Sequence of chain 1.A:
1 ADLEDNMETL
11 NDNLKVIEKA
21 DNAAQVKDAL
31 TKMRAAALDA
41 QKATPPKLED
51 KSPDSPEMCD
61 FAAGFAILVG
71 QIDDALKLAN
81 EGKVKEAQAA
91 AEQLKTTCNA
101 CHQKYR

The protein below binds the small molecule below.
Small molecule (SMILES): CC(=O)Nc1cc2cccnc2c2ncccc12

Binding-site contacts:
Ligand atom CAO contacts residue MET58 of chain 1.A at 3.7 Å (hydrophobic).
Ligand atom CAE contacts residue THR44 of chain 1.A at 4.0 Å.
Ligand atom CAM contacts residue MET58 of chain 1.A at 4.4 Å (hydrophobic).
Ligand atom CAI contacts residue PRO53 of chain 1.A at 3.7 Å (hydrophobic).
Ligand atom CAP contacts residue PRO53 of chain 1.A at 3.1 Å (hydrophobic).
Ligand atom CAI contacts residue ALA62 of chain 1.A at 3.9 Å (hydrophobic).
Ligand atom NAJ contacts residue MET58 of chain 1.A at 3.8 Å.
Ligand atom OAB contacts residue MET58 of chain 1.A at 4.2 Å.
Ligand atom CAO contacts residue ALA62 of chain 1.A at 4.2 Å (hydrophobic).
Ligand atom NAL contacts residue CYS59 of chain 1.A at 3.3 Å (h-bond).
Ligand atom CAA contacts residue CYS59 of chain 1.A at 1.8 Å (hydrophobic).
Ligand atom CAE contacts residue MET58 of chain 1.A at 3.6 Å (hydrophobic).
Ligand atom CAF contacts residue PRO53 of chain 1.A at 3.9 Å (hydrophobic).
Ligand atom CAI contacts residue CYS59 of chain 1.A at 4.2 Å (hydrophobic).
Ligand atom CAG contacts residue MET58 of chain 1.A at 3.5 Å (hydrophobic).
Ligand atom CAE contacts residue LYS42 of chain 1.A at 3.8 Å.
Ligand atom CAH contacts residue ASP54 of chain 1.A at 3.6 Å.
Ligand atom CAC contacts residue GLN41 of chain 1.A at 4.0 Å.
Ligand atom CAE contacts residue ALA43 of chain 1.A at 3.6 Å (hydrophobic).
Ligand atom NAK contacts residue PRO53 of chain 1.A at 4.0 Å.
Ligand atom CAN contacts residue MET58 of chain 1.A at 4.4 Å (hydrophobic).
Ligand atom CAM contacts residue CYS59 of chain 1.A at 2.8 Å (hydrophobic).
Ligand atom CAE contacts residue GLN41 of chain 1.A at 4.2 Å.
Ligand atom CAO contacts residue PRO53 of chain 1.A at 4.4 Å (hydrophobic).
Ligand atom CAM contacts residue PRO53 of chain 1.A at 4.1 Å (hydrophobic).
Ligand atom CAD contacts residue PRO53 of chain 1.A at 3.9 Å (hydrophobic).
Ligand atom CAG contacts residue ALA62 of chain 1.A at 3.9 Å (hydrophobic).
Ligand atom CAA contacts residue ASP54 of chain 1.A at 3.6 Å.
Ligand atom CAQ contacts residue MET58 of chain 1.A at 3.8 Å (hydrophobic).
Ligand atom CAI contacts residue MET58 of chain 1.A at 3.3 Å (hydrophobic).
Ligand atom CAC contacts residue MET58 of chain 1.A at 3.6 Å (hydrophobic).
Ligand atom NAL contacts residue ASP54 of chain 1.A at 3.4 Å (salt-bridge).
Ligand atom CAC contacts residue ALA43 of chain 1.A at 3.4 Å (hydrophobic).
Ligand atom CAN contacts residue PRO53 of chain 1.A at 3.0 Å (hydrophobic).
Ligand atom NAL contacts residue PRO53 of chain 1.A at 2.9 Å (h-bond).
Ligand atom CAR contacts residue PRO53 of chain 1.A at 3.9 Å (hydrophobic).
Ligand atom OAB contacts residue ALA62 of chain 1.A at 3.5 Å.
Ligand atom OAB contacts residue CYS59 of chain 1.A at 3.5 Å.
Ligand atom CAH contacts residue PRO53 of chain 1.A at 3.2 Å (hydrophobic).
Ligand atom CAM contacts residue ASP54 of chain 1.A at 4.0 Å.